Sequence of chain 1.I:
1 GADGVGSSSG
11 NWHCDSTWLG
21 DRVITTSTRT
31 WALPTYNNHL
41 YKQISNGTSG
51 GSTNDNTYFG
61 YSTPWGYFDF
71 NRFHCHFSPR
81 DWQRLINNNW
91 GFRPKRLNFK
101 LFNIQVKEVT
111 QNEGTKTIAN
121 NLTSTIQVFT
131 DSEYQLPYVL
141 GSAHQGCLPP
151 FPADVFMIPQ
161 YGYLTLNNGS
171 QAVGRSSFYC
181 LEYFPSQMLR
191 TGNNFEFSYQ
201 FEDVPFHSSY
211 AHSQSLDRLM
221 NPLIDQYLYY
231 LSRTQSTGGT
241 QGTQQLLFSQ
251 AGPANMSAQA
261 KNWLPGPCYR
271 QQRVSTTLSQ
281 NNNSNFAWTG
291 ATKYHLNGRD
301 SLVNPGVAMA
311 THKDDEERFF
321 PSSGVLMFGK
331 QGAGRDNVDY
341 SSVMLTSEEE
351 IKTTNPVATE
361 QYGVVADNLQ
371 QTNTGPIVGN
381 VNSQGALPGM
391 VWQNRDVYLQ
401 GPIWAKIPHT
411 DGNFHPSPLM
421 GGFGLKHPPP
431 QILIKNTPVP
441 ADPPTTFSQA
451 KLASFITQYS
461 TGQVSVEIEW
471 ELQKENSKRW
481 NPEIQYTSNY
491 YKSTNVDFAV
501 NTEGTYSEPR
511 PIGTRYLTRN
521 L

Binding-site contacts:
Ligand atom C2' contacts residue DA1 of chain 1.ZB at 3.7 Å.
Ligand atom O3' contacts residue PRO205 of chain 1.I at 4.1 Å.
Ligand atom C2' contacts residue PRO205 of chain 1.I at 4.5 Å (hydrophobic).
Ligand atom C3' contacts residue DA1 of chain 1.ZB at 2.6 Å.
Ligand atom O5' contacts residue DA1 of chain 1.ZB at 3.9 Å.
Ligand atom O3' contacts residue DA1 of chain 1.ZB at 1.6 Å.
Ligand atom C4' contacts residue DA1 of chain 1.ZB at 3.7 Å.
Ligand atom C5' contacts residue DA1 of chain 1.ZB at 3.6 Å.

This protein binds this small molecule.
Small molecule (SMILES): Nc1ccn([C@H]2C[C@H](O)[C@@H](COP(=O)(O)O)O2)c(=O)n1